Sequence of chain 1.A:
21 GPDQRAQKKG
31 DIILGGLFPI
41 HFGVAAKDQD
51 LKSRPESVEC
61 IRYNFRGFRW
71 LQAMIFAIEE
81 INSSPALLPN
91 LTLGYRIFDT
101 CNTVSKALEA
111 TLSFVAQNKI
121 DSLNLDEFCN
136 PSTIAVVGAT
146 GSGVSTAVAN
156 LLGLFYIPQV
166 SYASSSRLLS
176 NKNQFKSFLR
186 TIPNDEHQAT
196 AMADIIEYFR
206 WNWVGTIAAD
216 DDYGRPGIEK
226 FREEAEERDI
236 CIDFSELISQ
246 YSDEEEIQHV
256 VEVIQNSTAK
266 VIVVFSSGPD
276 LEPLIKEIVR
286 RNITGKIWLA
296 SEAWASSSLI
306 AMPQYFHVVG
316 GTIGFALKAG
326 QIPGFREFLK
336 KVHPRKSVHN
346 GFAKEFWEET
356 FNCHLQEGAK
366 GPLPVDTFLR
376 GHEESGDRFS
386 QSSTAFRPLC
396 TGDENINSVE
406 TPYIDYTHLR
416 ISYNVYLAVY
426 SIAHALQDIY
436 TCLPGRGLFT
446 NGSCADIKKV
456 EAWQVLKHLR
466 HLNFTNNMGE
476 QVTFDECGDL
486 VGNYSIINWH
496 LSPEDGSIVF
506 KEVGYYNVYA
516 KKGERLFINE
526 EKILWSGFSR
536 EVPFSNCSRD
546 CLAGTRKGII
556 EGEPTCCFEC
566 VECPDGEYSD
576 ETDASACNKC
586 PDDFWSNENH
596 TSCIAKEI

Binding-site contacts:
Ligand atom C3 contacts residue GLN476 of chain 1.A at 4.0 Å.
Ligand atom C2 contacts residue ASN488 of chain 1.A at 2.4 Å.
Ligand atom C1 contacts residue ASN488 of chain 1.A at 1.4 Å.
Ligand atom O7 contacts residue GLU475 of chain 1.A at 3.1 Å.
Ligand atom C4 contacts residue GLU475 of chain 1.A at 4.3 Å.
Ligand atom C7 contacts residue GLU475 of chain 1.A at 4.1 Å.
Ligand atom C8 contacts residue GLY487 of chain 1.A at 3.2 Å.
Ligand atom C8 contacts residue LEU485 of chain 1.A at 4.1 Å (hydrophobic).
Ligand atom C7 contacts residue ASN488 of chain 1.A at 3.8 Å.
Ligand atom C8 contacts residue ASN488 of chain 1.A at 3.7 Å.
Ligand atom C2 contacts residue GLU475 of chain 1.A at 3.7 Å.
Ligand atom C7 contacts residue GLN476 of chain 1.A at 3.8 Å.
Ligand atom O7 contacts residue LYS323 of chain 1.A at 3.2 Å (salt-bridge).
Ligand atom C8 contacts residue LYS323 of chain 1.A at 3.6 Å.
Ligand atom O7 contacts residue ASN471 of chain 1.A at 4.4 Å.
Ligand atom C4 contacts residue ASN488 of chain 1.A at 4.2 Å.
Ligand atom O5 contacts residue ASN512 of chain 1.A at 4.1 Å.
Ligand atom C1 contacts residue ASN512 of chain 1.A at 4.0 Å.
Ligand atom C8 contacts residue VAL486 of chain 1.A at 4.2 Å (hydrophobic).
Ligand atom N2 contacts residue GLY487 of chain 1.A at 4.0 Å.
Ligand atom O7 contacts residue GLN476 of chain 1.A at 3.4 Å (h-bond).
Ligand atom C7 contacts residue LYS323 of chain 1.A at 3.6 Å.
Ligand atom C3 contacts residue ASN488 of chain 1.A at 3.7 Å.
Ligand atom O3 contacts residue GLU475 of chain 1.A at 3.3 Å.
Ligand atom N2 contacts residue GLN476 of chain 1.A at 4.2 Å.
Ligand atom O6 contacts residue GLU475 of chain 1.A at 4.5 Å.
Ligand atom O5 contacts residue GLU475 of chain 1.A at 4.0 Å.
Ligand atom O3 contacts residue GLN476 of chain 1.A at 2.7 Å (h-bond).
Ligand atom C3 contacts residue GLU475 of chain 1.A at 4.1 Å.
Ligand atom C5 contacts residue ASN488 of chain 1.A at 3.6 Å.
Ligand atom O4 contacts residue GLN476 of chain 1.A at 4.2 Å.
Ligand atom C5 contacts residue ASN512 of chain 1.A at 3.9 Å.
Ligand atom C1 contacts residue GLU475 of chain 1.A at 4.2 Å.
Ligand atom O5 contacts residue ASN488 of chain 1.A at 2.4 Å (h-bond).
Ligand atom O7 contacts residue VAL477 of chain 1.A at 4.0 Å.
Ligand atom C7 contacts residue GLY487 of chain 1.A at 4.1 Å.
Ligand atom C4 contacts residue GLN476 of chain 1.A at 4.4 Å.
Ligand atom N2 contacts residue ASN488 of chain 1.A at 2.8 Å (h-bond).

The small molecule below binds the protein below.
Small molecule (SMILES): CC(=O)N[C@@H]1[C@@H](O)[C@H](O)[C@@H](CO)O[C@H]1O